Sequence of chain 1.BB:
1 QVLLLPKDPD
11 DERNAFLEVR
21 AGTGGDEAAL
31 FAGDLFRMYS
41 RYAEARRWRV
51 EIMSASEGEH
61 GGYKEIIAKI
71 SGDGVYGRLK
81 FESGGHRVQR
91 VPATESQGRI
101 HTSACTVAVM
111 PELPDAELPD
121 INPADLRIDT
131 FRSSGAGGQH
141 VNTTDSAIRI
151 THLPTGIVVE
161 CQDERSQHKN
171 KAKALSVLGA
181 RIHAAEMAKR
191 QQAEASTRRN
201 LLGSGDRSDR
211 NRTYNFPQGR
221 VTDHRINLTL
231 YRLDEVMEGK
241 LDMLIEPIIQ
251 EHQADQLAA

Binding-site contacts:
Ligand atom O contacts residue GLN139 of chain 1.BB at 2.5 Å (h-bond).
Ligand atom CD1 contacts residue GLN139 of chain 1.BB at 3.0 Å.
Ligand atom CE1 contacts residue GLN139 of chain 1.BB at 3.3 Å.
Ligand atom N contacts residue GLN139 of chain 1.BB at 2.8 Å (h-bond).
Ligand atom CZ contacts residue GLN139 of chain 1.BB at 4.1 Å.
Ligand atom CB contacts residue GLN139 of chain 1.BB at 4.4 Å.
Ligand atom CA contacts residue GLN139 of chain 1.BB at 3.4 Å.
Ligand atom CG contacts residue GLN139 of chain 1.BB at 3.9 Å.
Ligand atom C contacts residue GLN139 of chain 1.BB at 3.0 Å.

A protein and the small-molecule ligand that binds it are described below.
Small molecule (SMILES): CSCC[C@H](NC=O)C(=O)N[C@@H](Cc1ccccc1)C(=O)N[C@H](C=O)Cc1ccccc1